Sequence of chain 1.M:
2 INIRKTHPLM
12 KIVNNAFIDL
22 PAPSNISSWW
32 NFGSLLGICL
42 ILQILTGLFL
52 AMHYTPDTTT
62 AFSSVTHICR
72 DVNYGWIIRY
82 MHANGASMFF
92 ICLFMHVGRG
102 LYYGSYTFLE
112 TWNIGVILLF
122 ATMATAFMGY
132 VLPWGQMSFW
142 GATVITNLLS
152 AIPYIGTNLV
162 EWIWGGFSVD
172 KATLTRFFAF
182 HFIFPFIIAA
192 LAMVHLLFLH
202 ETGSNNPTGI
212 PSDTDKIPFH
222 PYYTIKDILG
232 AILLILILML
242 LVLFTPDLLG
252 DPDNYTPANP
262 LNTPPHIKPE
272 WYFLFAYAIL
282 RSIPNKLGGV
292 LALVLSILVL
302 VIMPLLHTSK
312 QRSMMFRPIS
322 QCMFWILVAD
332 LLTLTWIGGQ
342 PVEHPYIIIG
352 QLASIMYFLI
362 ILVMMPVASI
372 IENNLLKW

This protein binds this small molecule.
Small molecule (SMILES): COC1=C(OC)C(=O)C(C/C=C(\C)CC/C=C(\C)CC/C=C(\C)CC/C=C(\C)CC/C=C(\C)CC/C=C(\C)CC/C=C(\C)CC/C=C(\C)CC/C=C(\C)CCC=C(C)C)=C(C)C1=O

Binding-site contacts:
Ligand atom C5 contacts residue HIS201 of chain 1.M at 3.7 Å.
Ligand atom C4 contacts residue PHE220 of chain 1.M at 3.8 Å (hydrophobic).
Ligand atom C10 contacts residue PHE18 of chain 1.M at 4.0 Å (hydrophobic).
Ligand atom C15 contacts residue MET194 of chain 1.M at 3.8 Å (hydrophobic).
Ligand atom O4 contacts residue SER205 of chain 1.M at 4.2 Å.
Ligand atom C7 contacts residue LEU197 of chain 1.M at 3.8 Å (hydrophobic).
Ligand atom O5 contacts residue LEU21 of chain 1.M at 3.8 Å.
Ligand atom C3M contacts residue PHE220 of chain 1.M at 3.6 Å (hydrophobic).
Ligand atom C4 contacts residue LEU21 of chain 1.M at 4.2 Å (hydrophobic).
Ligand atom C2 contacts residue HEM1 of chain 1.GA at 3.5 Å.
Ligand atom C17 contacts residue MET194 of chain 1.M at 3.9 Å (hydrophobic).
Ligand atom O2 contacts residue HEM1 of chain 1.GA at 3.6 Å.
Ligand atom C4M contacts residue LEU21 of chain 1.M at 3.8 Å (hydrophobic).
Ligand atom C4M contacts residue SER205 of chain 1.M at 3.3 Å.
Ligand atom C4M contacts residue HIS201 of chain 1.M at 3.5 Å.
Ligand atom C3 contacts residue HEM1 of chain 1.GA at 3.9 Å.
Ligand atom C5 contacts residue LEU197 of chain 1.M at 4.0 Å (hydrophobic).
Ligand atom O4 contacts residue HIS201 of chain 1.M at 3.8 Å.
Ligand atom C9 contacts residue PHE18 of chain 1.M at 4.0 Å (hydrophobic).
Ligand atom C18 contacts residue LEU41 of chain 1.M at 3.9 Å (hydrophobic).
Ligand atom C18 contacts residue ILE42 of chain 1.M at 4.0 Å (hydrophobic).
Ligand atom C1M contacts residue HEM1 of chain 1.GA at 4.2 Å.
Ligand atom C1 contacts residue HEM1 of chain 1.GA at 3.8 Å.
Ligand atom O3 contacts residue PHE220 of chain 1.M at 4.2 Å.
Ligand atom O2 contacts residue TRP31 of chain 1.M at 3.6 Å.
Ligand atom C1M contacts residue ASP228 of chain 1.M at 4.0 Å.
Ligand atom O2 contacts residue ASP228 of chain 1.M at 3.8 Å.
Ligand atom C1M contacts residue SER35 of chain 1.M at 3.4 Å.
Ligand atom C11 contacts residue HEM1 of chain 1.GA at 3.9 Å.
Ligand atom C8 contacts residue PHE18 of chain 1.M at 3.5 Å (hydrophobic).
Ligand atom O5 contacts residue LEU197 of chain 1.M at 3.5 Å.
Ligand atom O5 contacts residue HIS201 of chain 1.M at 2.7 Å (h-bond).
Ligand atom C2 contacts residue PHE220 of chain 1.M at 4.0 Å (hydrophobic).
Ligand atom C4 contacts residue HIS201 of chain 1.M at 4.2 Å.
Ligand atom C5 contacts residue PHE220 of chain 1.M at 4.2 Å (hydrophobic).
Ligand atom O5 contacts residue ALA17 of chain 1.M at 3.9 Å.
Ligand atom C3 contacts residue PHE220 of chain 1.M at 3.7 Å (hydrophobic).
Ligand atom C1M contacts residue GLY34 of chain 1.M at 4.0 Å.
Ligand atom O4 contacts residue LEU21 of chain 1.M at 3.3 Å.
Ligand atom C18 contacts residue ALA190 of chain 1.M at 3.9 Å (hydrophobic).